This protein binds this small molecule.
Small molecule (SMILES): O=C1C=CCCC1

Binding-site contacts:
Ligand atom C4 contacts residue ILE514 of chain 1.B at 3.8 Å (hydrophobic).
Ligand atom C2 contacts residue TYR520 of chain 1.B at 4.3 Å (hydrophobic).
Ligand atom C4 contacts residue SER516 of chain 1.B at 3.9 Å.
Ligand atom C2 contacts residue LEU435 of chain 1.B at 4.1 Å (hydrophobic).
Ligand atom C5 contacts residue LEU471 of chain 1.B at 3.5 Å (hydrophobic).
Ligand atom C4 contacts residue ASN474 of chain 1.B at 3.7 Å.
Ligand atom O1 contacts residue ILE470 of chain 1.B at 4.2 Å.
Ligand atom C1 contacts residue LEU435 of chain 1.B at 4.0 Å (hydrophobic).
Ligand atom C4 contacts residue SER515 of chain 1.B at 4.5 Å.
Ligand atom C2 contacts residue ILE470 of chain 1.B at 3.6 Å (hydrophobic).
Ligand atom C6 contacts residue ILE470 of chain 1.B at 4.4 Å (hydrophobic).
Ligand atom O1 contacts residue LEU435 of chain 1.B at 3.1 Å.
Ligand atom C3 contacts residue ILE470 of chain 1.B at 3.6 Å (hydrophobic).
Ligand atom C1 contacts residue ILE470 of chain 1.B at 4.0 Å (hydrophobic).
Ligand atom C3 contacts residue ASN474 of chain 1.B at 4.1 Å.
Ligand atom C3 contacts residue ILE514 of chain 1.B at 3.3 Å (hydrophobic).
Ligand atom O1 contacts residue ARG467 of chain 1.B at 3.7 Å.
Ligand atom C4 contacts residue LEU471 of chain 1.B at 4.4 Å (hydrophobic).
Ligand atom C3 contacts residue SER515 of chain 1.B at 3.4 Å.
Ligand atom C2 contacts residue SER516 of chain 1.B at 4.0 Å.
Ligand atom C6 contacts residue ARG467 of chain 1.B at 4.5 Å.
Ligand atom C4 contacts residue ILE470 of chain 1.B at 4.0 Å (hydrophobic).
Ligand atom C2 contacts residue SER515 of chain 1.B at 3.7 Å.
Ligand atom C2 contacts residue ILE514 of chain 1.B at 4.5 Å (hydrophobic).
Ligand atom C6 contacts residue LEU471 of chain 1.B at 4.2 Å (hydrophobic).
Ligand atom C5 contacts residue ILE470 of chain 1.B at 4.3 Å (hydrophobic).
Ligand atom C3 contacts residue SER516 of chain 1.B at 3.5 Å.

Sequence of chain 1.B:
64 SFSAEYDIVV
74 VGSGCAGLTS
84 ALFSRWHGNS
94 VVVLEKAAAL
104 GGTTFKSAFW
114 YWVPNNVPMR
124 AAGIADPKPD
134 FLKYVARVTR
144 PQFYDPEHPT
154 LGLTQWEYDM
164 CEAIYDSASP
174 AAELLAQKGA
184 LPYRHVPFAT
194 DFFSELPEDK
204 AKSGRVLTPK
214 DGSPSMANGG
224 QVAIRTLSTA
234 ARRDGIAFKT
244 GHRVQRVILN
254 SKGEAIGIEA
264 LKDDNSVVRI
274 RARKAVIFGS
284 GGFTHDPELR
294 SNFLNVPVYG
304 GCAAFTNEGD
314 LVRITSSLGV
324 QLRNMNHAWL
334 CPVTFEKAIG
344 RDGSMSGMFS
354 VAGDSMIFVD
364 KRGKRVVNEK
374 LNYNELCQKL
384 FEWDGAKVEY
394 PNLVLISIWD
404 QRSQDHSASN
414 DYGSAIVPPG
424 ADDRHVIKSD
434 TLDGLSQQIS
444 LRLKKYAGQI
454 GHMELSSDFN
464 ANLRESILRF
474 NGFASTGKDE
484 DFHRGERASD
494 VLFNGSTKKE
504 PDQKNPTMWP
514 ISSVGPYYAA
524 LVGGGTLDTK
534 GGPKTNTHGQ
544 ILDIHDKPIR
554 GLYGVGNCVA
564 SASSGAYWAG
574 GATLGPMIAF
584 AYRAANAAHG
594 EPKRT